Sequence of chain 1.H:
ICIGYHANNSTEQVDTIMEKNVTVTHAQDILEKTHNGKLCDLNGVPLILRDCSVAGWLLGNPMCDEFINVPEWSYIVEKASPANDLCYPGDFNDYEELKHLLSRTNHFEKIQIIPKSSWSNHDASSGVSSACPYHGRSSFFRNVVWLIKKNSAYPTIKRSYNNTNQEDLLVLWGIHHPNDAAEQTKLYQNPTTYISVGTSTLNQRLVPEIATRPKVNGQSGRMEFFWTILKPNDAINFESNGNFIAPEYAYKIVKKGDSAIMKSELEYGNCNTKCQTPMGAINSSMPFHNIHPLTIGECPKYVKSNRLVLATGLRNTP

A small-molecule ligand and the protein it binds are described below.
Small molecule (SMILES): CC(=O)N[C@H]1[C@H](O[C@H]2[C@H](O)[C@@H](NC(C)=O)CO[C@@H]2CO)O[C@H](CO)[C@@H](O[C@H]2O[C@H](CO)[C@@H](O)[C@H](O)[C@@H]2O)[C@@H]1O

Binding-site contacts:
Ligand atom C7 contacts residue ASN240 of chain 1.J at 4.0 Å.
Ligand atom O7 contacts residue ASN169 of chain 1.J at 3.4 Å (h-bond).
Ligand atom C8 contacts residue ASN240 of chain 1.J at 3.9 Å.
Ligand atom O3 contacts residue ASN240 of chain 1.J at 4.1 Å.
Ligand atom C7 contacts residue ALA242 of chain 1.J at 3.9 Å (hydrophobic).
Ligand atom C2 contacts residue ASN240 of chain 1.J at 3.6 Å.
Ligand atom C8 contacts residue ALA242 of chain 1.J at 3.5 Å (hydrophobic).
Ligand atom C7 contacts residue ASN169 of chain 1.J at 3.3 Å.
Ligand atom O5 contacts residue ASN169 of chain 1.J at 2.4 Å (h-bond).
Ligand atom C8 contacts residue PRO221 of chain 1.H at 3.6 Å (hydrophobic).
Ligand atom C4 contacts residue ASN169 of chain 1.J at 4.3 Å.
Ligand atom O7 contacts residue ALA242 of chain 1.J at 4.1 Å.
Ligand atom C2 contacts residue ASN169 of chain 1.J at 2.4 Å.
Ligand atom C8 contacts residue ASN169 of chain 1.J at 4.3 Å.
Ligand atom C3 contacts residue ASN169 of chain 1.J at 3.8 Å.
Ligand atom C1 contacts residue ASN240 of chain 1.J at 3.6 Å.
Ligand atom C3 contacts residue ASN240 of chain 1.J at 3.7 Å.
Ligand atom O7 contacts residue ASN240 of chain 1.J at 4.5 Å.
Ligand atom N2 contacts residue ASN240 of chain 1.J at 3.0 Å (h-bond).
Ligand atom C1 contacts residue ASN169 of chain 1.J at 1.4 Å.
Ligand atom N2 contacts residue ASN169 of chain 1.J at 2.8 Å (h-bond).
Ligand atom C5 contacts residue ASN169 of chain 1.J at 3.8 Å.
Ligand atom C8 contacts residue ASP241 of chain 1.J at 3.9 Å.

Sequence of chain 1.J:
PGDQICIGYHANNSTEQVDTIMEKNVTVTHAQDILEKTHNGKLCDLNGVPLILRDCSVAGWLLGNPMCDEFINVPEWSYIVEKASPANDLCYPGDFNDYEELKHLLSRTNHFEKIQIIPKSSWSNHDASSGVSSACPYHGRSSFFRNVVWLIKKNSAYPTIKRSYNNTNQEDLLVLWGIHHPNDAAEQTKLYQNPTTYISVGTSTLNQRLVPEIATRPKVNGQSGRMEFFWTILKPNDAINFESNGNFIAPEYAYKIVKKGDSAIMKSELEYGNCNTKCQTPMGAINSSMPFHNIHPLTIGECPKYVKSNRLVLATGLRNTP